Binding-site contacts:
Ligand atom C2 contacts residue GLU281 of chain 1.B at 4.1 Å.
Ligand atom C7 contacts residue GLU281 of chain 1.B at 3.9 Å.
Ligand atom C1 contacts residue GLU281 of chain 1.B at 3.9 Å.
Ligand atom C2 contacts residue ASN282 of chain 1.B at 2.4 Å.
Ligand atom N2 contacts residue GLU281 of chain 1.B at 3.1 Å (salt-bridge).
Ligand atom C3 contacts residue ASN282 of chain 1.B at 3.8 Å.
Ligand atom O5 contacts residue ASN282 of chain 1.B at 2.4 Å (h-bond).
Ligand atom C7 contacts residue ASN282 of chain 1.B at 4.0 Å.
Ligand atom N2 contacts residue ASN282 of chain 1.B at 2.9 Å (h-bond).
Ligand atom C5 contacts residue ASN282 of chain 1.B at 3.7 Å.
Ligand atom C4 contacts residue ASN282 of chain 1.B at 4.2 Å.
Ligand atom C1 contacts residue ASN282 of chain 1.B at 1.4 Å.
Ligand atom C8 contacts residue GLU281 of chain 1.B at 3.6 Å.

Sequence of chain 1.B:
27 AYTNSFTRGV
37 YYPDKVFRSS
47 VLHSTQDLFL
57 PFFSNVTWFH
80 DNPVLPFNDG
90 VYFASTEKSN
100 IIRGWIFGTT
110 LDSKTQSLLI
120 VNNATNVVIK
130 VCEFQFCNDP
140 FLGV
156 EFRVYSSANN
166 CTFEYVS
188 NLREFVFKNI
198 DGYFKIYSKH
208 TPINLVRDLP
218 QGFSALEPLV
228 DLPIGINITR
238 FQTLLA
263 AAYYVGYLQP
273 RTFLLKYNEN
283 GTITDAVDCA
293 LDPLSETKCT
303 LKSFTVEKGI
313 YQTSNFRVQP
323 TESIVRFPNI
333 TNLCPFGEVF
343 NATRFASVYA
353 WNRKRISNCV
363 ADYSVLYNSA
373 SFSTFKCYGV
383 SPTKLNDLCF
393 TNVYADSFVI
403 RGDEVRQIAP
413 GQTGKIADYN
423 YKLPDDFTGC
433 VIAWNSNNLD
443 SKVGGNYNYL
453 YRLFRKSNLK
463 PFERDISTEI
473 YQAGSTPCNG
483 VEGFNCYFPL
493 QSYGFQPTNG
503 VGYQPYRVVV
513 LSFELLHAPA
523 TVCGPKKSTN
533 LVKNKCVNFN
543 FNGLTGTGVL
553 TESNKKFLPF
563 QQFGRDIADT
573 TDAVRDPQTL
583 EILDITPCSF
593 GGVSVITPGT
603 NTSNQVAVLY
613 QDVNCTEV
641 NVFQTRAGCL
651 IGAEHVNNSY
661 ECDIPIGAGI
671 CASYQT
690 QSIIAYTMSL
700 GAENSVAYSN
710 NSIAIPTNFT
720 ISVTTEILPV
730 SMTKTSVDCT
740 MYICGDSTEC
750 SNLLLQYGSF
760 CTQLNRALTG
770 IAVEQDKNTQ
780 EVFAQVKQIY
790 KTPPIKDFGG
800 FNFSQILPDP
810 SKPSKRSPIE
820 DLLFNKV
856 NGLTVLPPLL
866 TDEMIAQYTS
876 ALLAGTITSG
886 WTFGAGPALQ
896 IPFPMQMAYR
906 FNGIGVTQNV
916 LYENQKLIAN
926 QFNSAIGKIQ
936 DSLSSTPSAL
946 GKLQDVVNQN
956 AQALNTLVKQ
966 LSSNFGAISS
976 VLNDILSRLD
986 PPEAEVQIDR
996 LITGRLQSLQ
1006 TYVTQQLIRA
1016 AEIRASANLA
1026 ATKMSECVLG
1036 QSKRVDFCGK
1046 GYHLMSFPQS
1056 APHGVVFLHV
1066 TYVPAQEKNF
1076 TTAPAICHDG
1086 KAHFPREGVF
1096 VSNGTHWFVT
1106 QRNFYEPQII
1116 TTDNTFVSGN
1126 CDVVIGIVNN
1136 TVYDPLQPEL

This protein binds this small molecule.
Small molecule (SMILES): CC(=O)N[C@@H]1[C@@H](O)[C@H](O)[C@@H](CO)O[C@H]1O